Binding-site contacts:
Ligand atom C5 contacts residue SER797 of chain 1.E at 3.5 Å.
Ligand atom O7 contacts residue ASN795 of chain 1.E at 4.2 Å.
Ligand atom C4 contacts residue ASN795 of chain 1.E at 4.2 Å.
Ligand atom C5 contacts residue ASN795 of chain 1.E at 3.6 Å.
Ligand atom C6 contacts residue GLN798 of chain 1.E at 4.2 Å.
Ligand atom C7 contacts residue ASN795 of chain 1.E at 3.8 Å.
Ligand atom O5 contacts residue SER797 of chain 1.E at 3.5 Å (h-bond).
Ligand atom C1 contacts residue SER797 of chain 1.E at 3.4 Å.
Ligand atom N2 contacts residue ASN795 of chain 1.E at 3.0 Å (h-bond).
Ligand atom C2 contacts residue ASN795 of chain 1.E at 2.5 Å.
Ligand atom C6 contacts residue SER797 of chain 1.E at 4.2 Å.
Ligand atom C3 contacts residue ASN795 of chain 1.E at 3.8 Å.
Ligand atom O5 contacts residue ASN795 of chain 1.E at 2.3 Å (h-bond).
Ligand atom C1 contacts residue ASN795 of chain 1.E at 1.4 Å.

Sequence of chain 1.E:
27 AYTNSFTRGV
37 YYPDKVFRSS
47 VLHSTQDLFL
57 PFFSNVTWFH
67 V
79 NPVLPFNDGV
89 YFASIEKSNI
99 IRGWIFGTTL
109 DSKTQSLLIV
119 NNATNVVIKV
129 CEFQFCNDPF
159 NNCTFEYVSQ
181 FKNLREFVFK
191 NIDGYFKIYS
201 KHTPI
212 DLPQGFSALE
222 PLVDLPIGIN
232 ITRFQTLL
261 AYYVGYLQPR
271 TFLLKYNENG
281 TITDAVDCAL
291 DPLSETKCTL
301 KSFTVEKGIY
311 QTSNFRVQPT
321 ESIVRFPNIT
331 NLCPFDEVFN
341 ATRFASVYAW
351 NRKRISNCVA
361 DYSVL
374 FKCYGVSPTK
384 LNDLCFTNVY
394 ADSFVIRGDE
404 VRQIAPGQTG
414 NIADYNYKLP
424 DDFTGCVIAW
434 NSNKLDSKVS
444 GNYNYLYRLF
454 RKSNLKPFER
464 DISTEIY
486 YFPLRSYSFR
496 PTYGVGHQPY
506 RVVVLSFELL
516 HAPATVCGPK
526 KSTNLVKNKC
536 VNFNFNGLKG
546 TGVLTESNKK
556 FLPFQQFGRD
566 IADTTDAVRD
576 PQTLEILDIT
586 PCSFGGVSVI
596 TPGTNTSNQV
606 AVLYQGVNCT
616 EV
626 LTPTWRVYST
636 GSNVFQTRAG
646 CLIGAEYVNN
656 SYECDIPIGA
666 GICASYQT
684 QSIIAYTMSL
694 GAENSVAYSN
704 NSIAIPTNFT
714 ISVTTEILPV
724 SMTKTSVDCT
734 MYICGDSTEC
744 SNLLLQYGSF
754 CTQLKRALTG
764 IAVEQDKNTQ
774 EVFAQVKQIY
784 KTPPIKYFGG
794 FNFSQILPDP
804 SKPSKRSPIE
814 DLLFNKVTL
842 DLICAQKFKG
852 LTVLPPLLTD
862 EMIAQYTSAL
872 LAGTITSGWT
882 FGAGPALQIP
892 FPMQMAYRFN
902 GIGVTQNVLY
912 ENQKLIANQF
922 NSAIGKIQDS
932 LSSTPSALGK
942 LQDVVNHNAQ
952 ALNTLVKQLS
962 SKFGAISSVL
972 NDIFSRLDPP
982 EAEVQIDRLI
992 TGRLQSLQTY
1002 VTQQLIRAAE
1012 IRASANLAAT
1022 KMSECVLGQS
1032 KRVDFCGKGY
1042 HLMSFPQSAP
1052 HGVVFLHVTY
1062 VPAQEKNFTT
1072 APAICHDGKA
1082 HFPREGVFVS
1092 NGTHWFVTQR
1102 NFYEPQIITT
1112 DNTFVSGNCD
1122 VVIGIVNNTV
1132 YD

This protein binds this small molecule.
Small molecule (SMILES): CC(=O)N[C@@H]1[C@@H](O)[C@H](O)[C@@H](CO)O[C@H]1O